Sequence of chain 1.A:
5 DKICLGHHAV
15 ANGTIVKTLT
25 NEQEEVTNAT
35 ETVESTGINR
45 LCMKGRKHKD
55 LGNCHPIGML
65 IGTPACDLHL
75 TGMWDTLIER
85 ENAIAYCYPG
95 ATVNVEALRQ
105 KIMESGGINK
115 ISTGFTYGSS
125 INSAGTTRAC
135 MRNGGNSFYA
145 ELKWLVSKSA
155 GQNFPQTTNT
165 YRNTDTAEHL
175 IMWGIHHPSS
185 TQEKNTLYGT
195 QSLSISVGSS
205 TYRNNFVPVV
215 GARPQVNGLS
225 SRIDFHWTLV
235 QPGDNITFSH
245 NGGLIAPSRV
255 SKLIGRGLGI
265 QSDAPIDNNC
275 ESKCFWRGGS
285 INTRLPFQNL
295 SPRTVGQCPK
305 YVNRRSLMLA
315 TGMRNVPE

Binding-site contacts:
Ligand atom C5 contacts residue LEU223 of chain 1.A at 4.0 Å (hydrophobic).
Ligand atom O3 contacts residue GLY222 of chain 1.A at 3.4 Å (h-bond).
Ligand atom C11 contacts residue TRP148 of chain 1.A at 3.8 Å (hydrophobic).
Ligand atom C8 contacts residue TRP148 of chain 1.A at 4.0 Å (hydrophobic).
Ligand atom O1B contacts residue ARG132 of chain 1.A at 3.9 Å.
Ligand atom C2 contacts residue GLY222 of chain 1.A at 4.2 Å.
Ligand atom O8 contacts residue TRP148 of chain 1.A at 3.7 Å.
Ligand atom N5 contacts residue TRP148 of chain 1.A at 4.1 Å.
Ligand atom C11 contacts residue THR130 of chain 1.A at 3.9 Å.
Ligand atom C10 contacts residue THR130 of chain 1.A at 3.9 Å.
Ligand atom C9 contacts residue TYR92 of chain 1.A at 3.6 Å (hydrophobic).
Ligand atom C11 contacts residue VAL150 of chain 1.A at 4.1 Å (hydrophobic).
Ligand atom C5 contacts residue THR130 of chain 1.A at 3.9 Å.
Ligand atom C1 contacts residue ARG132 of chain 1.A at 4.2 Å.
Ligand atom O9 contacts residue SER225 of chain 1.A at 3.6 Å (h-bond).
Ligand atom O1B contacts residue THR131 of chain 1.A at 3.1 Å (h-bond).
Ligand atom O6 contacts residue SER183 of chain 1.A at 4.2 Å.
Ligand atom C9 contacts residue HIS180 of chain 1.A at 4.1 Å.
Ligand atom C1 contacts residue THR131 of chain 1.A at 4.0 Å.
Ligand atom O9 contacts residue GLU187 of chain 1.A at 2.0 Å (salt-bridge).
Ligand atom C9 contacts residue TRP148 of chain 1.A at 3.8 Å (hydrophobic).
Ligand atom C9 contacts residue GLU187 of chain 1.A at 3.2 Å.
Ligand atom O10 contacts residue LEU191 of chain 1.A at 3.4 Å.
Ligand atom O8 contacts residue LEU223 of chain 1.A at 4.0 Å.
Ligand atom O4 contacts residue THR130 of chain 1.A at 3.9 Å.
Ligand atom O10 contacts residue TRP148 of chain 1.A at 3.9 Å.
Ligand atom O1A contacts residue ARG132 of chain 1.A at 3.6 Å (salt-bridge).
Ligand atom C8 contacts residue TYR92 of chain 1.A at 3.9 Å (hydrophobic).
Ligand atom C6 contacts residue ARG132 of chain 1.A at 3.2 Å.
Ligand atom C7 contacts residue TRP148 of chain 1.A at 3.8 Å (hydrophobic).
Ligand atom O7 contacts residue LEU191 of chain 1.A at 4.2 Å.
Ligand atom N5 contacts residue THR130 of chain 1.A at 3.0 Å (h-bond).
Ligand atom C9 contacts residue SER225 of chain 1.A at 3.8 Å.
Ligand atom O1A contacts residue ASN140 of chain 1.A at 4.0 Å.
Ligand atom C10 contacts residue TRP148 of chain 1.A at 3.9 Å (hydrophobic).
Ligand atom O8 contacts residue SER225 of chain 1.A at 4.2 Å.
Ligand atom O8 contacts residue TYR92 of chain 1.A at 3.0 Å (h-bond).
Ligand atom O6 contacts residue ARG132 of chain 1.A at 3.3 Å (salt-bridge).
Ligand atom C11 contacts residue GLY129 of chain 1.A at 3.6 Å.
Ligand atom C4 contacts residue THR130 of chain 1.A at 3.7 Å.

This small molecule binds to this protein.
Small molecule (SMILES): CC(=O)N[C@@H]1[C@@H](O)[C@H](O[C@@H]2O[C@H](CO)[C@H](O)[C@H](O[C@]3(C(=O)O)C[C@H](O)[C@@H](NC(C)=O)[C@H]([C@H](O)[C@H](O)CO)O3)[C@H]2O)[C@@H](CO)O[C@H]1O